Sequence of chain 1.B:
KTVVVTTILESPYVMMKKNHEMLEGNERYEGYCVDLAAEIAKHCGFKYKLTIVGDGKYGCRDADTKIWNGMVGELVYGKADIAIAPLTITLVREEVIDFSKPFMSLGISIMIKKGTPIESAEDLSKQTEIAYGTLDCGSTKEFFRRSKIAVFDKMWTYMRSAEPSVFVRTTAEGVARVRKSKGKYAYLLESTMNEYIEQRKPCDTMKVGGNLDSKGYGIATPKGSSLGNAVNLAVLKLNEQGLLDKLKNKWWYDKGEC

Binding-site contacts:
Ligand atom CG2 contacts residue TYR58 of chain 1.B at 2.8 Å (hydrophobic).
Ligand atom O contacts residue TYR58 of chain 1.B at 3.8 Å.
Ligand atom N contacts residue TYR217 of chain 1.B at 3.8 Å.
Ligand atom O contacts residue ARG93 of chain 1.B at 2.8 Å (salt-bridge).
Ligand atom OD2 contacts residue SER139 of chain 1.B at 3.2 Å (h-bond).
Ligand atom CD contacts residue TYR58 of chain 1.B at 3.3 Å (hydrophobic).
Ligand atom N contacts residue THR88 of chain 1.B at 3.1 Å (h-bond).
Ligand atom OD2 contacts residue THR140 of chain 1.B at 3.0 Å (h-bond).
Ligand atom CD1 contacts residue MET193 of chain 1.B at 3.6 Å (hydrophobic).
Ligand atom N contacts residue GLU190 of chain 1.B at 2.8 Å (salt-bridge).
Ligand atom OD2 contacts residue GLY138 of chain 1.B at 3.4 Å.
Ligand atom CA contacts residue SER139 of chain 1.B at 3.4 Å.
Ligand atom CD2 contacts residue LEU135 of chain 1.B at 3.4 Å (hydrophobic).
Ligand atom CG1 contacts residue THR140 of chain 1.B at 2.9 Å.
Ligand atom CD2 contacts residue TYR58 of chain 1.B at 3.4 Å (hydrophobic).
Ligand atom CD1 contacts residue THR171 of chain 1.B at 3.6 Å.
Ligand atom CD contacts residue MET193 of chain 1.B at 3.9 Å (hydrophobic).
Ligand atom N contacts residue PRO86 of chain 1.B at 3.0 Å (h-bond).
Ligand atom CA contacts residue THR88 of chain 1.B at 3.2 Å.
Ligand atom C contacts residue TYR58 of chain 1.B at 3.9 Å (hydrophobic).
Ligand atom OXT contacts residue ARG93 of chain 1.B at 2.7 Å (salt-bridge).
Ligand atom CD contacts residue PRO86 of chain 1.B at 3.1 Å (hydrophobic).
Ligand atom C contacts residue ARG93 of chain 1.B at 3.5 Å.
Ligand atom OXT contacts residue GLY138 of chain 1.B at 3.2 Å.
Ligand atom O contacts residue PRO86 of chain 1.B at 3.5 Å (h-bond).
Ligand atom CB1 contacts residue GLU190 of chain 1.B at 3.4 Å.
Ligand atom O contacts residue THR88 of chain 1.B at 2.6 Å (h-bond).
Ligand atom CD contacts residue GLU190 of chain 1.B at 3.5 Å.
Ligand atom OXT contacts residue SER139 of chain 1.B at 2.7 Å (h-bond).
Ligand atom CD1 contacts residue GLU10 of chain 1.B at 3.4 Å.
Ligand atom CA contacts residue PRO86 of chain 1.B at 4.2 Å (hydrophobic).
Ligand atom C contacts residue SER139 of chain 1.B at 3.8 Å.
Ligand atom CB contacts residue GLU190 of chain 1.B at 3.9 Å.
Ligand atom CD1 contacts residue TYR58 of chain 1.B at 3.4 Å (hydrophobic).
Ligand atom OD1 contacts residue THR140 of chain 1.B at 2.6 Å (h-bond).
Ligand atom CG contacts residue TYR58 of chain 1.B at 3.5 Å (hydrophobic).
Ligand atom CG1 contacts residue GLU190 of chain 1.B at 3.8 Å.
Ligand atom O contacts residue LEU87 of chain 1.B at 3.5 Å.
Ligand atom C contacts residue THR88 of chain 1.B at 3.7 Å.
Ligand atom CA contacts residue GLU190 of chain 1.B at 3.3 Å.

This small molecule binds to this protein.
Small molecule (SMILES): C=C(C)[C@H]1CN[C@H](C(=O)O)[C@H]1CC(=O)O